A protein and the small-molecule ligand that binds it are described below.
Small molecule (SMILES): OC[C@H]1O[C@H](O[C@H]2[C@H](O)[C@@H](O)[C@@H](O[C@H]3[C@H](O)[C@@H](O)[C@H](O)O[C@@H]3CO)O[C@@H]2CO)[C@H](O)[C@@H](O)[C@@H]1O

Sequence of chain 1.B:
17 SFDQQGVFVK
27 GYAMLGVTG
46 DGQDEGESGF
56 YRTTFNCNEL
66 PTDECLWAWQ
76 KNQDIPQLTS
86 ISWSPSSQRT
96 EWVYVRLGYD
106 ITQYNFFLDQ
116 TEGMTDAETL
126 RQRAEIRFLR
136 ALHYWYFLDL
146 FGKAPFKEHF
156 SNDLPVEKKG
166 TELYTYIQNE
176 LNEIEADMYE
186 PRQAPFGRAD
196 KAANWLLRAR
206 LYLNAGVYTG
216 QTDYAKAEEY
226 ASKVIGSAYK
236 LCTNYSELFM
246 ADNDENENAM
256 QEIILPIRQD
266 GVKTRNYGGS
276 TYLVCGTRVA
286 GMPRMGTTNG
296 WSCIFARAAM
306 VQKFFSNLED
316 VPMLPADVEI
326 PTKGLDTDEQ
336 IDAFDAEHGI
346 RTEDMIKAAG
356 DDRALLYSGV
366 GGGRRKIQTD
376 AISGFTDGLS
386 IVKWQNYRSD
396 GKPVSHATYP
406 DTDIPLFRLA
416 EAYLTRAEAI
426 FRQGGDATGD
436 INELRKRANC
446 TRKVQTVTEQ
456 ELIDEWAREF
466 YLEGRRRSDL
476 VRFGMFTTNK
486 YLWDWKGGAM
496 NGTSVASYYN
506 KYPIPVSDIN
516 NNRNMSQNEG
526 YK

Binding-site contacts:
Ligand atom O6 contacts residue TRP296 of chain 1.B at 3.9 Å.
Ligand atom C1 contacts residue GLU50 of chain 1.B at 4.3 Å.
Ligand atom O2 contacts residue GLU50 of chain 1.B at 4.3 Å.
Ligand atom O1 contacts residue ASP49 of chain 1.B at 4.3 Å.
Ligand atom C2 contacts residue ASN77 of chain 1.B at 3.2 Å.
Ligand atom C1 contacts residue ASP49 of chain 1.B at 4.0 Å.
Ligand atom O2 contacts residue ARG57 of chain 1.B at 3.8 Å.
Ligand atom C2 contacts residue TRP72 of chain 1.B at 4.1 Å (hydrophobic).
Ligand atom O2 contacts residue TRP72 of chain 1.B at 3.8 Å.
Ligand atom C3 contacts residue ASP49 of chain 1.B at 4.5 Å.
Ligand atom O1 contacts residue ARG57 of chain 1.B at 4.2 Å.
Ligand atom C2 contacts residue ARG57 of chain 1.B at 4.3 Å.
Ligand atom O5 contacts residue CYS298 of chain 1.B at 3.3 Å (h-bond).
Ligand atom O2 contacts residue ASN77 of chain 1.B at 2.6 Å (h-bond).
Ligand atom O3 contacts residue TRP74 of chain 1.B at 4.2 Å.
Ligand atom C4 contacts residue TRP74 of chain 1.B at 4.1 Å (hydrophobic).
Ligand atom C1 contacts residue TRP296 of chain 1.B at 4.2 Å (hydrophobic).
Ligand atom O2 contacts residue GLY51 of chain 1.B at 4.5 Å.
Ligand atom C1 contacts residue CYS298 of chain 1.B at 3.5 Å (hydrophobic).
Ligand atom O2 contacts residue GLU52 of chain 1.B at 4.4 Å.
Ligand atom C4 contacts residue TRP296 of chain 1.B at 4.1 Å (hydrophobic).
Ligand atom O6 contacts residue ASN294 of chain 1.B at 3.7 Å.
Ligand atom O1 contacts residue TRP296 of chain 1.B at 4.0 Å.
Ligand atom O3 contacts residue ASN77 of chain 1.B at 3.0 Å (h-bond).
Ligand atom C6 contacts residue TRP74 of chain 1.B at 4.4 Å (hydrophobic).
Ligand atom C2 contacts residue ASP49 of chain 1.B at 4.2 Å.
Ligand atom O1 contacts residue ASN271 of chain 1.B at 3.8 Å.
Ligand atom C1 contacts residue TRP74 of chain 1.B at 3.5 Å (hydrophobic).
Ligand atom C2 contacts residue TRP74 of chain 1.B at 3.6 Å (hydrophobic).
Ligand atom C2 contacts residue CYS298 of chain 1.B at 3.9 Å (hydrophobic).
Ligand atom O1 contacts residue GLU50 of chain 1.B at 3.5 Å.
Ligand atom O2 contacts residue TRP74 of chain 1.B at 3.8 Å.
Ligand atom O5 contacts residue TRP74 of chain 1.B at 3.3 Å.
Ligand atom C2 contacts residue TRP296 of chain 1.B at 3.9 Å (hydrophobic).
Ligand atom C3 contacts residue ASN77 of chain 1.B at 3.8 Å.
Ligand atom O2 contacts residue ASP49 of chain 1.B at 3.6 Å.
Ligand atom O5 contacts residue TRP296 of chain 1.B at 3.5 Å.
Ligand atom C5 contacts residue TRP296 of chain 1.B at 4.1 Å (hydrophobic).
Ligand atom C6 contacts residue TRP296 of chain 1.B at 3.3 Å (hydrophobic).